Binding-site contacts:
Ligand atom C8 contacts residue ILE96 of chain 1.B at 3.6 Å (hydrophobic).
Ligand atom C7 contacts residue ILE96 of chain 1.B at 3.7 Å (hydrophobic).
Ligand atom F contacts residue TYR72 of chain 1.B at 4.3 Å.
Ligand atom C4 contacts residue THR11 of chain 1.B at 4.2 Å.
Ligand atom C6 contacts residue TYR72 of chain 1.B at 3.7 Å (hydrophobic).
Ligand atom C2 contacts residue ILE96 of chain 1.B at 3.0 Å (hydrophobic).
Ligand atom N1 contacts residue LYS92 of chain 1.B at 4.0 Å.
Ligand atom O1 contacts residue THR11 of chain 1.B at 3.6 Å.
Ligand atom C contacts residue ILE96 of chain 1.B at 3.4 Å (hydrophobic).
Ligand atom O contacts residue THR11 of chain 1.B at 3.6 Å.
Ligand atom C3 contacts residue TYR72 of chain 1.B at 4.0 Å (hydrophobic).
Ligand atom C5 contacts residue TYR72 of chain 1.B at 3.9 Å (hydrophobic).
Ligand atom C7 contacts residue PRO9 of chain 1.B at 3.9 Å (hydrophobic).
Ligand atom C7 contacts residue PHE93 of chain 1.B at 4.3 Å (hydrophobic).
Ligand atom C1 contacts residue ILE96 of chain 1.B at 3.0 Å (hydrophobic).
Ligand atom S contacts residue THR11 of chain 1.B at 3.7 Å.
Ligand atom F contacts residue THR11 of chain 1.B at 4.2 Å.
Ligand atom N contacts residue THR11 of chain 1.B at 2.8 Å (h-bond).
Ligand atom C6 contacts residue PHE93 of chain 1.B at 4.3 Å (hydrophobic).
Ligand atom C6 contacts residue GLU87 of chain 1.B at 4.1 Å.
Ligand atom F contacts residue PHE10 of chain 1.B at 3.9 Å.
Ligand atom F1 contacts residue TYR72 of chain 1.B at 3.6 Å.
Ligand atom F contacts residue PHE100 of chain 1.B at 3.6 Å.
Ligand atom F1 contacts residue PHE93 of chain 1.B at 3.3 Å.
Ligand atom N1 contacts residue GLU87 of chain 1.B at 2.6 Å (salt-bridge).
Ligand atom C3 contacts residue THR11 of chain 1.B at 3.5 Å.
Ligand atom F contacts residue ILE96 of chain 1.B at 3.5 Å.
Ligand atom F contacts residue PRO9 of chain 1.B at 3.4 Å.
Ligand atom C7 contacts residue TYR72 of chain 1.B at 3.7 Å (hydrophobic).
Ligand atom C8 contacts residue TYR72 of chain 1.B at 4.0 Å (hydrophobic).
Ligand atom C8 contacts residue PRO9 of chain 1.B at 4.2 Å (hydrophobic).
Ligand atom C3 contacts residue ILE96 of chain 1.B at 4.3 Å (hydrophobic).
Ligand atom F1 contacts residue GLU87 of chain 1.B at 3.0 Å.
Ligand atom C5 contacts residue GLU87 of chain 1.B at 3.7 Å.
Ligand atom O1 contacts residue PHE100 of chain 1.B at 3.6 Å.
Ligand atom S contacts residue ILE96 of chain 1.B at 4.5 Å.
Ligand atom C4 contacts residue TYR72 of chain 1.B at 4.0 Å (hydrophobic).
Ligand atom N1 contacts residue TYR72 of chain 1.B at 3.9 Å.
Ligand atom C8 contacts residue THR11 of chain 1.B at 4.3 Å.
Ligand atom C contacts residue PHE100 of chain 1.B at 4.4 Å (hydrophobic).

Sequence of chain 1.B:
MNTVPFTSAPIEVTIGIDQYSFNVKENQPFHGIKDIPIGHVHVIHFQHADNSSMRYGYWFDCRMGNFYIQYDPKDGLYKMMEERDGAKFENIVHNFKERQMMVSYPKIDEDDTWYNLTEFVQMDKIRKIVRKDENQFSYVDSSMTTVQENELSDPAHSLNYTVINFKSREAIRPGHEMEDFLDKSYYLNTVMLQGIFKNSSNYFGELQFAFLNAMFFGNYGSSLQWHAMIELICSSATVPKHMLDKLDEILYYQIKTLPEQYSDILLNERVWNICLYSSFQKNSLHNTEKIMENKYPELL

A protein and the small-molecule ligand that binds it are described below.
Small molecule (SMILES): CCCS(=O)(=O)Nc1cc(N)c(F)cc1F